Sequence of chain 4.E:
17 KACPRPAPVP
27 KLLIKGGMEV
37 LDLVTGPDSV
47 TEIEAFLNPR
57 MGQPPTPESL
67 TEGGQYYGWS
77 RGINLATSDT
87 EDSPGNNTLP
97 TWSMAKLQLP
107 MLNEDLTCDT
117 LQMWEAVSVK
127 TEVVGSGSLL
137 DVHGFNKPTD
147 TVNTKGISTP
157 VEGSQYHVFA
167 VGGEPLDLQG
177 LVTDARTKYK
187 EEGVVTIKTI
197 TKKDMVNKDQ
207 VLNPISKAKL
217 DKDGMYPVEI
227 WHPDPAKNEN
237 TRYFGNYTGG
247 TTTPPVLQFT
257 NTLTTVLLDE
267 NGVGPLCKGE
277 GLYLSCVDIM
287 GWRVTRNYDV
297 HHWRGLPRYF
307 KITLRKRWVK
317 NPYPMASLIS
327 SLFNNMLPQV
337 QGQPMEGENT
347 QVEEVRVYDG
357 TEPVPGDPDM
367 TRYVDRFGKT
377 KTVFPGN

Binding-site contacts:
Ligand atom C4 contacts residue GLY78 of chain 4.E at 3.3 Å.
Ligand atom N5 contacts residue TYR72 of chain 4.E at 3.1 Å (h-bond).
Ligand atom O1B contacts residue TYR72 of chain 4.E at 3.8 Å.
Ligand atom O4 contacts residue HIS298 of chain 4.E at 3.0 Å (h-bond).
Ligand atom O4 contacts residue GLY78 of chain 4.E at 3.0 Å.
Ligand atom C4 contacts residue HIS298 of chain 4.E at 3.6 Å.
Ligand atom O10 contacts residue ASN293 of chain 4.E at 3.9 Å.
Ligand atom O6 contacts residue ASN93 of chain 4.E at 3.5 Å (h-bond).
Ligand atom O4 contacts residue ILE79 of chain 4.E at 3.5 Å (h-bond).
Ligand atom O4 contacts residue VAL296 of chain 4.E at 4.0 Å.
Ligand atom O1A contacts residue ARG77 of chain 4.E at 3.1 Å (salt-bridge).
Ligand atom O4 contacts residue THR291 of chain 4.E at 3.4 Å.
Ligand atom C6 contacts residue TYR72 of chain 4.E at 3.3 Å (hydrophobic).
Ligand atom C1 contacts residue SER89 of chain 4.E at 4.2 Å.
Ligand atom C2 contacts residue GLY78 of chain 4.E at 4.1 Å.
Ligand atom O3 contacts residue GLY78 of chain 4.E at 3.6 Å.
Ligand atom O8 contacts residue TYR72 of chain 4.E at 3.5 Å (h-bond).
Ligand atom C1 contacts residue ARG77 of chain 4.E at 3.4 Å.
Ligand atom C4 contacts residue TYR72 of chain 4.E at 3.4 Å (hydrophobic).
Ligand atom O1A contacts residue TYR72 of chain 4.E at 3.5 Å.
Ligand atom C8 contacts residue TYR72 of chain 4.E at 4.1 Å (hydrophobic).
Ligand atom C5 contacts residue TYR72 of chain 4.E at 3.4 Å (hydrophobic).
Ligand atom O1B contacts residue ARG77 of chain 4.E at 2.8 Å (salt-bridge).
Ligand atom O4 contacts residue TYR72 of chain 4.E at 4.2 Å.
Ligand atom C1 contacts residue TYR72 of chain 4.E at 3.8 Å (hydrophobic).
Ligand atom O10 contacts residue THR291 of chain 4.E at 3.8 Å.
Ligand atom O1B contacts residue SER89 of chain 4.E at 4.1 Å.
Ligand atom C3 contacts residue VAL296 of chain 4.E at 3.7 Å (hydrophobic).
Ligand atom C7 contacts residue TYR72 of chain 4.E at 3.9 Å (hydrophobic).
Ligand atom C3 contacts residue GLY78 of chain 4.E at 4.0 Å.
Ligand atom O1A contacts residue SER89 of chain 4.E at 3.4 Å (h-bond).
Ligand atom O1B contacts residue ASN80 of chain 4.E at 4.2 Å.
Ligand atom C3 contacts residue HIS298 of chain 4.E at 3.8 Å.
Ligand atom C8 contacts residue ARG77 of chain 4.E at 4.2 Å.
Ligand atom C3 contacts residue GLY78 of chain 4.E at 4.0 Å.
Ligand atom C6 contacts residue ASN93 of chain 4.E at 3.4 Å.
Ligand atom O1A contacts residue GLY78 of chain 4.E at 3.3 Å (h-bond).
Ligand atom C11 contacts residue ASP85 of chain 4.A at 3.8 Å.
Ligand atom C5 contacts residue ASN93 of chain 4.E at 4.1 Å.
Ligand atom C1 contacts residue GLY78 of chain 4.E at 4.0 Å.

This small molecule binds to this protein.
Small molecule (SMILES): CC(=O)N[C@@H]1[C@@H](O[C@@H]2O[C@H](CO)[C@H](O)[C@H](O[C@]3(C(=O)O)C[C@H](O)[C@@H](NC(C)=O)[C@H]([C@H](O)[C@H](O)CO)O3)[C@H]2O)[C@H](O)[C@@H](CO[C@]2(C(=O)O)C[C@H](O)[C@@H](NC(C)=O)[C@H]([C@H](O)[C@H](O)CO)O2)O[C@H]1O

Sequence of chain 4.A:
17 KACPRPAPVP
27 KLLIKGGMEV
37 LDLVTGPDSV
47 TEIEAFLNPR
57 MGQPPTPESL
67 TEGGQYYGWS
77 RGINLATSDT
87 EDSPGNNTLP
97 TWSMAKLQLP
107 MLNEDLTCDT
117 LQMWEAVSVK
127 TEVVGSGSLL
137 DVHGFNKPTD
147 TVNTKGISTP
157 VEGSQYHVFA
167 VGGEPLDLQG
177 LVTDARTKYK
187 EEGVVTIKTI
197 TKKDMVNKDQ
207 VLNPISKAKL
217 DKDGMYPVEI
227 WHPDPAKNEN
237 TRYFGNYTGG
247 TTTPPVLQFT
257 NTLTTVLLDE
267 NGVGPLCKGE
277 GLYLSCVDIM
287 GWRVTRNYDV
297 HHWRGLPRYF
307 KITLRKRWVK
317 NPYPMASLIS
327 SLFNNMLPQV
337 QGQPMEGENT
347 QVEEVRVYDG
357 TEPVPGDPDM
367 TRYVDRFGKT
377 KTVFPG